Sequence of chain 1.A:
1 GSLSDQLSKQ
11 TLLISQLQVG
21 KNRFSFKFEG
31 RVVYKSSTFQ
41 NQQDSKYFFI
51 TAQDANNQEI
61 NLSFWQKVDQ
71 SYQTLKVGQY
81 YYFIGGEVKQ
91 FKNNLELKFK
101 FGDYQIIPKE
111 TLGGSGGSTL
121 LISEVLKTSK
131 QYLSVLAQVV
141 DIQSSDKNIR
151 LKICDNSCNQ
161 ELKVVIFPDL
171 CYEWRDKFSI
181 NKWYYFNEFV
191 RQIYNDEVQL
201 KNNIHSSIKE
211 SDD

A small-molecule ligand and the protein it binds are described below.
Small molecule (SMILES): Cc1cn([C@H]2C[C@H](O)[C@@H](CO[P](=O)(O)O[C@H]3C[C@H](n4cnc5c(=O)nc(N)[nH]c54)O[C@@H]3CO[P](=O)(O)O[C@H]3C[C@H](n4cnc5c(=O)nc(N)[nH]c54)O[C@@H]3CO[P](=O)(O)O[C@H]3C[C@H](n4cnc5c(=O)nc(N)[nH]c54)O[C@@H]3CO)O2)c(=O)[nH]c1=O

Binding-site contacts:
Ligand atom N3 contacts residue PHE91 of chain 1.A at 3.7 Å.
Ligand atom C2 contacts residue PHE91 of chain 1.A at 3.6 Å (hydrophobic).
Ligand atom N7 contacts residue LYS98 of chain 1.A at 2.8 Å (salt-bridge).
Ligand atom C2 contacts residue PHE49 of chain 1.A at 3.2 Å (hydrophobic).
Ligand atom C2 contacts residue GLU96 of chain 1.A at 3.5 Å.
Ligand atom N3 contacts residue ASN61 of chain 1.A at 3.2 Å (h-bond).
Ligand atom C2 contacts residue TRP65 of chain 1.A at 3.7 Å (hydrophobic).
Ligand atom O6 contacts residue LYS89 of chain 1.A at 2.7 Å (salt-bridge).
Ligand atom C7 contacts residue TYR47 of chain 1.A at 3.7 Å (hydrophobic).
Ligand atom C5' contacts residue TYR47 of chain 1.A at 3.6 Å (hydrophobic).
Ligand atom C5 contacts residue PHE49 of chain 1.A at 3.5 Å (hydrophobic).
Ligand atom N2 contacts residue SER63 of chain 1.A at 3.6 Å (h-bond).
Ligand atom C6 contacts residue LYS98 of chain 1.A at 3.4 Å.
Ligand atom O4' contacts residue PHE49 of chain 1.A at 3.7 Å.
Ligand atom O6 contacts residue GLU96 of chain 1.A at 3.7 Å.
Ligand atom O4 contacts residue PHE49 of chain 1.A at 3.5 Å.
Ligand atom O4 contacts residue ASN61 of chain 1.A at 3.0 Å (h-bond).
Ligand atom C5 contacts residue LYS98 of chain 1.A at 3.5 Å.
Ligand atom O4 contacts residue SER63 of chain 1.A at 3.7 Å.
Ligand atom N2 contacts residue ASN61 of chain 1.A at 3.6 Å.
Ligand atom N3 contacts residue TRP65 of chain 1.A at 3.6 Å.
Ligand atom O2 contacts residue PHE49 of chain 1.A at 3.3 Å.
Ligand atom N1 contacts residue PHE49 of chain 1.A at 3.3 Å.
Ligand atom C4 contacts residue TRP65 of chain 1.A at 3.4 Å (hydrophobic).
Ligand atom OP1 contacts residue TYR47 of chain 1.A at 3.2 Å (h-bond).
Ligand atom N1 contacts residue TRP65 of chain 1.A at 3.6 Å.
Ligand atom O6 contacts residue LYS98 of chain 1.A at 2.7 Å (salt-bridge).
Ligand atom C4 contacts residue PHE49 of chain 1.A at 3.4 Å (hydrophobic).
Ligand atom C1' contacts residue TRP65 of chain 1.A at 3.5 Å (hydrophobic).
Ligand atom N2 contacts residue PHE91 of chain 1.A at 3.3 Å.
Ligand atom N1 contacts residue GLU96 of chain 1.A at 2.7 Å (salt-bridge).
Ligand atom O6 contacts residue LYS100 of chain 1.A at 3.2 Å.
Ligand atom N2 contacts residue GLU96 of chain 1.A at 2.8 Å (salt-bridge).
Ligand atom O5' contacts residue LYS100 of chain 1.A at 3.7 Å.
Ligand atom C6 contacts residue PHE49 of chain 1.A at 3.5 Å (hydrophobic).
Ligand atom C6 contacts residue GLU96 of chain 1.A at 3.7 Å.
Ligand atom N9 contacts residue TRP65 of chain 1.A at 3.4 Å.
Ligand atom N3 contacts residue PHE49 of chain 1.A at 3.5 Å.
Ligand atom C4' contacts residue TYR47 of chain 1.A at 3.6 Å (hydrophobic).
Ligand atom O4' contacts residue TRP65 of chain 1.A at 3.5 Å.